Sequence of chain 1.D:
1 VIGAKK

Binding-site contacts:
Ligand atom N17 contacts residue ILE120 of chain 1.A at 2.6 Å (h-bond).
Ligand atom O38 contacts residue ALA130 of chain 1.A at 3.2 Å.
Ligand atom C14 contacts residue ARG127 of chain 1.A at 3.6 Å.
Ligand atom C18 contacts residue ILE120 of chain 1.A at 3.3 Å (hydrophobic).
Ligand atom C40 contacts residue SER133 of chain 1.A at 3.4 Å.
Ligand atom O34 contacts residue THR160 of chain 1.A at 2.8 Å (h-bond).
Ligand atom O35 contacts residue VAL122 of chain 1.A at 3.0 Å (h-bond).
Ligand atom O33 contacts residue LYS5 of chain 1.D at 2.3 Å (salt-bridge).
Ligand atom O36 contacts residue ARG127 of chain 1.A at 3.4 Å.
Ligand atom C22 contacts residue ILE117 of chain 1.A at 3.4 Å (hydrophobic).
Ligand atom O39 contacts residue PHE166 of chain 1.A at 3.5 Å.
Ligand atom O35 contacts residue TRP121 of chain 1.A at 3.4 Å.
Ligand atom O5 contacts residue ALA132 of chain 1.A at 3.2 Å.
Ligand atom O1 contacts residue ARG128 of chain 1.A at 3.3 Å.
Ligand atom O45 contacts residue MG1 of chain 1.G at 2.3 Å.
Ligand atom P44 contacts residue MG1 of chain 1.G at 3.5 Å.
Ligand atom C12 contacts residue ARG127 of chain 1.A at 3.6 Å.
Ligand atom N60 contacts residue ASP162 of chain 1.A at 3.4 Å (salt-bridge).
Ligand atom O49 contacts residue THR169 of chain 1.A at 3.4 Å (h-bond).
Ligand atom O37 contacts residue ALA132 of chain 1.A at 3.0 Å (h-bond).
Ligand atom C18 contacts residue THR160 of chain 1.A at 3.5 Å.
Ligand atom O3 contacts residue ALA132 of chain 1.A at 3.6 Å.
Ligand atom C23 contacts residue SER157 of chain 1.A at 3.5 Å.
Ligand atom C21 contacts residue LYS5 of chain 1.D at 2.6 Å.
Ligand atom O1 contacts residue ALA130 of chain 1.A at 2.9 Å (h-bond).
Ligand atom O61 contacts residue PHE166 of chain 1.A at 3.6 Å.
Ligand atom C23 contacts residue LYS5 of chain 1.D at 1.4 Å.
Ligand atom O38 contacts residue SER133 of chain 1.A at 2.6 Å (h-bond).
Ligand atom O45 contacts residue ARG128 of chain 1.A at 2.6 Å (salt-bridge).
Ligand atom N13 contacts residue ARG127 of chain 1.A at 3.5 Å.
Ligand atom O47 contacts residue MG1 of chain 1.G at 3.6 Å.
Ligand atom P44 contacts residue ARG128 of chain 1.A at 3.6 Å.
Ligand atom C19 contacts residue THR160 of chain 1.A at 3.6 Å.
Ligand atom O46 contacts residue ARG128 of chain 1.A at 2.9 Å (salt-bridge).
Ligand atom C57 contacts residue ARG128 of chain 1.A at 3.5 Å.
Ligand atom C21 contacts residue SER157 of chain 1.A at 3.1 Å.
Ligand atom O36 contacts residue ARG128 of chain 1.A at 2.8 Å (salt-bridge).
Ligand atom O1 contacts residue LYS129 of chain 1.A at 3.4 Å (salt-bridge).
Ligand atom O37 contacts residue VAL122 of chain 1.A at 3.5 Å.
Ligand atom N13 contacts residue ASP162 of chain 1.A at 3.2 Å (salt-bridge).

This protein binds this small molecule.
Small molecule (SMILES): C[C@H](SCCNC(=O)CCNC(=O)[C@H](O)C(C)(C)COP(=O)(O)OP(=O)(O)OC[C@H]1O[C@@H](n2cnc3c(N)ncnc32)[C@H](O)[C@@H]1OP(=O)(O)O)C(=O)O

Sequence of chain 1.A:
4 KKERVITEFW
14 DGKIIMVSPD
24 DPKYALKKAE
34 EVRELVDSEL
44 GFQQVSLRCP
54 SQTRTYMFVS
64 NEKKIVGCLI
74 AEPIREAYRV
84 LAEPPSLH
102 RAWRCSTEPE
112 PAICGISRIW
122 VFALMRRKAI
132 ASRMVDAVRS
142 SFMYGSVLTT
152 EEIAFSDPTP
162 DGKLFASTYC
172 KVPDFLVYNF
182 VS